Binding-site contacts:
Ligand atom CA contacts residue LYS54 of chain 1.B at 4.4 Å.
Ligand atom CD2 contacts residue VAL68 of chain 1.B at 3.9 Å (hydrophobic).
Ligand atom CB contacts residue ILE50 of chain 1.B at 3.9 Å (hydrophobic).
Ligand atom C contacts residue LYS54 of chain 1.B at 3.9 Å.
Ligand atom CA contacts residue ILE50 of chain 1.B at 4.0 Å (hydrophobic).
Ligand atom N contacts residue ILE50 of chain 1.B at 3.9 Å.
Ligand atom CA contacts residue GLU233 of chain 1.B at 3.6 Å.
Ligand atom CD1 contacts residue VAL68 of chain 1.B at 3.7 Å (hydrophobic).
Ligand atom CB contacts residue GLU233 of chain 1.B at 3.0 Å.
Ligand atom O contacts residue ILE50 of chain 1.B at 3.9 Å.
Ligand atom N contacts residue GLU233 of chain 1.B at 3.2 Å (salt-bridge).
Ligand atom CD2 contacts residue VAL239 of chain 1.B at 4.1 Å (hydrophobic).
Ligand atom CD2 contacts residue LEU71 of chain 1.B at 3.9 Å (hydrophobic).
Ligand atom CE contacts residue LEU230 of chain 1.B at 3.7 Å (hydrophobic).
Ligand atom CD2 contacts residue ILE50 of chain 1.B at 3.6 Å (hydrophobic).
Ligand atom CD2 contacts residue PHE59 of chain 1.B at 4.2 Å (hydrophobic).
Ligand atom CD1 contacts residue MET234 of chain 1.B at 4.0 Å (hydrophobic).
Ligand atom CG1 contacts residue LEU64 of chain 1.B at 4.3 Å (hydrophobic).
Ligand atom N contacts residue GLU233 of chain 1.B at 3.2 Å (salt-bridge).
Ligand atom CD1 contacts residue ILE50 of chain 1.B at 3.7 Å (hydrophobic).
Ligand atom CB contacts residue GLU233 of chain 1.B at 3.4 Å.
Ligand atom OXT contacts residue LYS54 of chain 1.B at 4.0 Å.
Ligand atom CD2 contacts residue LYS54 of chain 1.B at 4.4 Å.
Ligand atom CG2 contacts residue VAL239 of chain 1.B at 3.8 Å (hydrophobic).
Ligand atom CD1 contacts residue LEU71 of chain 1.B at 4.4 Å (hydrophobic).
Ligand atom CG contacts residue ILE50 of chain 1.B at 3.9 Å (hydrophobic).
Ligand atom O contacts residue LYS54 of chain 1.B at 2.7 Å (salt-bridge).
Ligand atom CD2 contacts residue VAL47 of chain 1.B at 4.2 Å (hydrophobic).
Ligand atom CD2 contacts residue GLU72 of chain 1.B at 3.8 Å.
Ligand atom CG contacts residue GLU233 of chain 1.B at 4.1 Å.
Ligand atom C contacts residue GLU233 of chain 1.B at 4.2 Å.
Ligand atom CD2 contacts residue MET234 of chain 1.B at 3.7 Å (hydrophobic).
Ligand atom CG contacts residue MET234 of chain 1.B at 4.3 Å (hydrophobic).
Ligand atom CG2 contacts residue LEU64 of chain 1.B at 3.3 Å (hydrophobic).
Ligand atom C contacts residue ILE50 of chain 1.B at 3.9 Å (hydrophobic).
Ligand atom CG contacts residue LEU230 of chain 1.B at 3.7 Å (hydrophobic).
Ligand atom CD2 contacts residue GLN67 of chain 1.B at 3.9 Å.
Ligand atom CA contacts residue GLU233 of chain 1.B at 3.9 Å.
Ligand atom CG2 contacts residue VAL68 of chain 1.B at 4.1 Å (hydrophobic).
Ligand atom CG contacts residue LEU71 of chain 1.B at 4.4 Å (hydrophobic).

Sequence of chain 1.B:
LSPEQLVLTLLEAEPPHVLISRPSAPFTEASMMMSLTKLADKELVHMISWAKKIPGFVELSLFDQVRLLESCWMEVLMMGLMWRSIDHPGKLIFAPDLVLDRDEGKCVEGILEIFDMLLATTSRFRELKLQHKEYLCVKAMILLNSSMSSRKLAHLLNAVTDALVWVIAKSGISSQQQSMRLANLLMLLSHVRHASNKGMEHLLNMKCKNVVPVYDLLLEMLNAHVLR

A protein and the small-molecule ligand that binds it are described below.
Small molecule (SMILES): CC(C)C[C@H](NC(=O)[C@H](CCC(N)=O)NC(=O)[C@@H](NC(=O)[C@H](CC(C)C)NC(=O)[C@@H](N)CCCCN)C(C)C)C(=O)N[C@@H](CC(C)C)C(=O)N[C@H](C(=O)N[C@H](C(=O)N[C@H](C(=O)O)[C@@H](C)O)[C@@H](C)O)[C@@H](C)O